Binding-site contacts:
Ligand atom C8 contacts residue VAL160 of chain 1.A at 3.9 Å (hydrophobic).
Ligand atom O7 contacts residue TRP167 of chain 1.A at 4.3 Å.
Ligand atom N2 contacts residue ASN161 of chain 1.A at 3.4 Å.
Ligand atom C2 contacts residue ASN161 of chain 1.A at 2.5 Å.
Ligand atom N2 contacts residue VAL160 of chain 1.A at 4.3 Å.
Ligand atom C8 contacts residue GLU156 of chain 1.A at 3.3 Å.
Ligand atom C8 contacts residue GLU157 of chain 1.A at 3.6 Å.
Ligand atom C6 contacts residue ASN161 of chain 1.A at 3.1 Å.
Ligand atom O7 contacts residue GLU157 of chain 1.A at 3.6 Å.
Ligand atom O6 contacts residue ASN161 of chain 1.A at 4.0 Å.
Ligand atom C7 contacts residue ASN161 of chain 1.A at 4.1 Å.
Ligand atom N2 contacts residue GLU157 of chain 1.A at 4.5 Å.
Ligand atom C4 contacts residue ASN161 of chain 1.A at 3.6 Å.
Ligand atom O5 contacts residue ASN161 of chain 1.A at 2.4 Å (h-bond).
Ligand atom C3 contacts residue ASN161 of chain 1.A at 3.6 Å.
Ligand atom C7 contacts residue GLU157 of chain 1.A at 3.9 Å.
Ligand atom C1 contacts residue ASN161 of chain 1.A at 1.4 Å.
Ligand atom C5 contacts residue ASN161 of chain 1.A at 3.2 Å.

A protein and the small-molecule ligand that binds it are described below.
Small molecule (SMILES): CC(=O)N[C@@H]1[C@@H](O)[C@H](O)[C@@H](CO)O[C@H]1O

Sequence of chain 1.A:
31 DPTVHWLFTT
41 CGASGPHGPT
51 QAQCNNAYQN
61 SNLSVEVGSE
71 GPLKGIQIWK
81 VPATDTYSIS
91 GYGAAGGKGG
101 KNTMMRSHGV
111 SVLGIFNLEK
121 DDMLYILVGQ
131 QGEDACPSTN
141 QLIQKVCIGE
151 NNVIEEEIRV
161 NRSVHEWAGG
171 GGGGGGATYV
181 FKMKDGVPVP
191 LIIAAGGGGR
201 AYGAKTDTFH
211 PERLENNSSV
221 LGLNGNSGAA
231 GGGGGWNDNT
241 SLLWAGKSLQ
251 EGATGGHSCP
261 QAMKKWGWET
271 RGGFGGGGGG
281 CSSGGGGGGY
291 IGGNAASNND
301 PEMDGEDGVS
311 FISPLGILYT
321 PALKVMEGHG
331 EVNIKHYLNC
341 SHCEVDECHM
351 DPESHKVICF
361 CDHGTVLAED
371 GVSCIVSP